Sequence of chain 49.F:
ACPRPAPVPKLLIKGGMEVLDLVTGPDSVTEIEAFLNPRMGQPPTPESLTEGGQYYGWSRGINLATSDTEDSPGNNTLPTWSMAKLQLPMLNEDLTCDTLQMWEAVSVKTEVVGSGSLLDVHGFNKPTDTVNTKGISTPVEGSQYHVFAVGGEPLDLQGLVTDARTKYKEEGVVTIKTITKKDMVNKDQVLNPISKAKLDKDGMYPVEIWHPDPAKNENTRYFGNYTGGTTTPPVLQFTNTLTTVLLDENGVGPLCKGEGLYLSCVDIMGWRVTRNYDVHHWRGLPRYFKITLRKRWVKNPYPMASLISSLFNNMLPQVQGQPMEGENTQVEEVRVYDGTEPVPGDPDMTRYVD

Sequence of chain 48.F:
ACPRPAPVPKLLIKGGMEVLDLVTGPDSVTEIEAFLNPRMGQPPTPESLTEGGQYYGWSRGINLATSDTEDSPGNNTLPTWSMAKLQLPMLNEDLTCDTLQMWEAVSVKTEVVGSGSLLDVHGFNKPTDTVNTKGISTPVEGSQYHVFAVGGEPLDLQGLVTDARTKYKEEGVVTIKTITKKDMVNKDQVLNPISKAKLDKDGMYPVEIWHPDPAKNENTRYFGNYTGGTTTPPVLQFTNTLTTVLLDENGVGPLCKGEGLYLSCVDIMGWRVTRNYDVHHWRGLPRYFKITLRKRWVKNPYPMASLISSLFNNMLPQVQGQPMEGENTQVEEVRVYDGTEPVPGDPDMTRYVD

Binding-site contacts:
Ligand atom C1 contacts residue ARG77 of chain 49.F at 3.5 Å.
Ligand atom O8 contacts residue ARG77 of chain 49.F at 3.9 Å.
Ligand atom C10 contacts residue TYR72 of chain 49.F at 4.1 Å (hydrophobic).
Ligand atom O1A contacts residue GLY78 of chain 49.F at 3.7 Å.
Ligand atom C5 contacts residue ASN93 of chain 49.F at 4.2 Å.
Ligand atom C1 contacts residue TYR72 of chain 49.F at 3.8 Å (hydrophobic).
Ligand atom O4 contacts residue VAL296 of chain 49.F at 3.8 Å.
Ligand atom O1B contacts residue TYR72 of chain 49.F at 4.1 Å.
Ligand atom O1A contacts residue TYR72 of chain 49.F at 3.2 Å.
Ligand atom C6 contacts residue TYR72 of chain 49.F at 3.6 Å (hydrophobic).
Ligand atom O10 contacts residue ASN293 of chain 49.F at 3.5 Å (h-bond).
Ligand atom O1B contacts residue ARG77 of chain 49.F at 2.9 Å (salt-bridge).
Ligand atom C2 contacts residue GLY78 of chain 49.F at 4.2 Å.
Ligand atom C3 contacts residue HIS298 of chain 49.F at 4.1 Å.
Ligand atom C11 contacts residue ASP85 of chain 48.F at 3.7 Å.
Ligand atom O4 contacts residue THR291 of chain 49.F at 3.3 Å.
Ligand atom O4 contacts residue TYR72 of chain 49.F at 4.3 Å.
Ligand atom O10 contacts residue THR291 of chain 49.F at 3.7 Å.
Ligand atom C3 contacts residue GLY78 of chain 49.F at 4.0 Å.
Ligand atom C6 contacts residue ASN93 of chain 49.F at 3.1 Å.
Ligand atom C3 contacts residue VAL296 of chain 49.F at 3.5 Å (hydrophobic).
Ligand atom O4 contacts residue ILE79 of chain 49.F at 3.5 Å (h-bond).
Ligand atom N5 contacts residue TYR72 of chain 49.F at 3.1 Å (h-bond).
Ligand atom C7 contacts residue TYR72 of chain 49.F at 4.2 Å (hydrophobic).
Ligand atom C4 contacts residue VAL296 of chain 49.F at 4.3 Å (hydrophobic).
Ligand atom O3 contacts residue GLY78 of chain 49.F at 3.7 Å.
Ligand atom O8 contacts residue TYR72 of chain 49.F at 4.2 Å.
Ligand atom C6 contacts residue THR94 of chain 49.F at 4.2 Å.
Ligand atom C3 contacts residue GLY78 of chain 49.F at 4.2 Å.
Ligand atom O6 contacts residue ASN93 of chain 49.F at 2.9 Å (h-bond).
Ligand atom O3 contacts residue ASN80 of chain 49.F at 4.0 Å.
Ligand atom O4 contacts residue GLY78 of chain 49.F at 3.1 Å.
Ligand atom O4 contacts residue ASN80 of chain 49.F at 4.2 Å.
Ligand atom C4 contacts residue GLY78 of chain 49.F at 3.4 Å.
Ligand atom O4 contacts residue HIS298 of chain 49.F at 3.1 Å (h-bond).
Ligand atom C4 contacts residue TYR72 of chain 49.F at 3.5 Å (hydrophobic).
Ligand atom C5 contacts residue TYR72 of chain 49.F at 3.6 Å (hydrophobic).
Ligand atom C3 contacts residue ARG77 of chain 49.F at 3.9 Å.
Ligand atom O1A contacts residue ARG77 of chain 49.F at 3.0 Å (salt-bridge).
Ligand atom C4 contacts residue HIS298 of chain 49.F at 4.1 Å.

A protein and the small-molecule ligand that binds it are described below.
Small molecule (SMILES): CC(=O)N[C@H]1[C@H]([C@H](O)[C@H](O)CO)O[C@@](O[C@H]2[C@@H](O)[C@@H](CO)O[C@@H](O[C@H]3[C@H](O)[C@@H](O)[C@H](O)O[C@@H]3CO)[C@@H]2O)(C(=O)O)C[C@@H]1O